A protein and the small-molecule ligand that binds it are described below.
Small molecule (SMILES): CC[C@H](C)[C@H](NC(=O)[C@H](CC1=CN=C2CC=CC=C12)NC(=O)[C@H](CCSC)NC(=O)[C@H](CC(C)C)NC(=O)[C@H](CC(C)C)NC(=O)[C@@H](N)Cc1ccc(O)cc1)C(=O)N[C@H](C(=O)N[C@@H](CCC(N)=O)C(=O)N[C@H](C(=O)O)C(C)C)[C@@H](C)O

Binding-site contacts:
Ligand atom N contacts residue ASP77 of chain 1.P at 3.2 Å (salt-bridge).
Ligand atom O contacts residue TRP147 of chain 1.P at 3.6 Å.
Ligand atom CZ contacts residue LYS66 of chain 1.P at 3.2 Å.
Ligand atom O contacts residue TYR159 of chain 1.P at 2.7 Å (h-bond).
Ligand atom CB contacts residue ASP77 of chain 1.P at 3.5 Å.
Ligand atom N contacts residue TYR171 of chain 1.P at 2.8 Å (h-bond).
Ligand atom CD2 contacts residue TYR99 of chain 1.P at 3.4 Å (hydrophobic).
Ligand atom CD2 contacts residue THR163 of chain 1.P at 3.4 Å.
Ligand atom O contacts residue TYR84 of chain 1.P at 3.2 Å (h-bond).
Ligand atom O contacts residue THR73 of chain 1.P at 3.1 Å (h-bond).
Ligand atom CA contacts residue TYR7 of chain 1.P at 3.5 Å (hydrophobic).
Ligand atom CE1 contacts residue LYS66 of chain 1.P at 3.6 Å.
Ligand atom CD1 contacts residue GOL1 of chain 1.MB at 3.5 Å.
Ligand atom CD1 contacts residue GLU63 of chain 1.P at 3.5 Å.
Ligand atom CG contacts residue GLU63 of chain 1.P at 3.6 Å.
Ligand atom CG1 contacts residue THR73 of chain 1.P at 3.6 Å.
Ligand atom N contacts residue TYR99 of chain 1.P at 3.3 Å (h-bond).
Ligand atom CE2 contacts residue LYS66 of chain 1.P at 3.2 Å.
Ligand atom O contacts residue GOL1 of chain 1.MB at 3.4 Å.
Ligand atom N contacts residue GLU63 of chain 1.P at 3.0 Å (salt-bridge).
Ligand atom CB contacts residue TRP167 of chain 1.P at 3.5 Å (hydrophobic).
Ligand atom O contacts residue TRP147 of chain 1.P at 3.0 Å (h-bond).
Ligand atom CA contacts residue ASP77 of chain 1.P at 3.6 Å.
Ligand atom O contacts residue THR143 of chain 1.P at 2.7 Å (h-bond).
Ligand atom CD2 contacts residue TYR159 of chain 1.P at 3.3 Å (hydrophobic).
Ligand atom N contacts residue GOL1 of chain 1.MB at 3.3 Å.
Ligand atom CD2 contacts residue PHE9 of chain 1.P at 3.5 Å (hydrophobic).
Ligand atom CD2 contacts residue LYS66 of chain 1.P at 3.5 Å.
Ligand atom OXT contacts residue LYS146 of chain 1.P at 2.8 Å (salt-bridge).
Ligand atom CG2 contacts residue THR143 of chain 1.P at 3.4 Å.
Ligand atom CD2 contacts residue TYR7 of chain 1.P at 3.3 Å (hydrophobic).
Ligand atom CD1 contacts residue ARG97 of chain 1.P at 3.1 Å.
Ligand atom CA contacts residue GLU63 of chain 1.P at 3.6 Å.
Ligand atom CD1 contacts residue THR73 of chain 1.P at 3.5 Å.
Ligand atom O contacts residue LYS66 of chain 1.P at 3.2 Å.
Ligand atom CD1 contacts residue MET45 of chain 1.P at 3.3 Å (hydrophobic).
Ligand atom N contacts residue TYR7 of chain 1.P at 2.7 Å (h-bond).
Ligand atom CD1 contacts residue TRP167 of chain 1.P at 3.1 Å (hydrophobic).
Ligand atom O contacts residue HIS70 of chain 1.P at 3.4 Å.
Ligand atom CE1 contacts residue TRP167 of chain 1.P at 3.3 Å (hydrophobic).

Sequence of chain 1.P:
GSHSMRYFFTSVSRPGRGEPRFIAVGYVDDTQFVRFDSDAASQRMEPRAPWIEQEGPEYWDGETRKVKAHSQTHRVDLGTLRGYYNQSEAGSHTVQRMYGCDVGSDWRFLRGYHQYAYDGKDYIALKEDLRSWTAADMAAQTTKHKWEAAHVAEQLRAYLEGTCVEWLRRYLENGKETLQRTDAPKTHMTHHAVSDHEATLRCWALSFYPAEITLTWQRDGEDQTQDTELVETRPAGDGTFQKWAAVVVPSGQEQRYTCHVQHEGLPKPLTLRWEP